Sequence of chain 1.D:
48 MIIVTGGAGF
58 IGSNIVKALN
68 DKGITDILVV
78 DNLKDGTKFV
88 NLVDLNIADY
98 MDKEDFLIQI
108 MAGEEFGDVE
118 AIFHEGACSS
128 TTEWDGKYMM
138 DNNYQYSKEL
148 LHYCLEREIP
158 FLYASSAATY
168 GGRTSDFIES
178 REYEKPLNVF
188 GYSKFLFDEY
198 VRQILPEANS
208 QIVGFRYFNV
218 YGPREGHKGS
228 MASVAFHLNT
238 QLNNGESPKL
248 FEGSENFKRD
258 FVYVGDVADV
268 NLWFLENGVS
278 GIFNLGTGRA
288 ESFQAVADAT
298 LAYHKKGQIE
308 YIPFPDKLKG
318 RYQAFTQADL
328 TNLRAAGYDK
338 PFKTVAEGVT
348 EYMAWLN

This small molecule binds to this protein.
Small molecule (SMILES): OC[C@H]1O[C@@H](O)[C@@H](O)[C@@H](O)[C@@H]1O

Binding-site contacts:
Ligand atom O6 contacts residue ADP1 of chain 1.DA at 3.3 Å (h-bond).
Ligand atom O3 contacts residue LYS225 of chain 1.D at 2.8 Å (salt-bridge).
Ligand atom O5 contacts residue ADP1 of chain 1.DA at 2.4 Å (h-bond).
Ligand atom O3 contacts residue MET228 of chain 1.D at 3.7 Å.
Ligand atom O5 contacts residue THR128 of chain 1.D at 4.3 Å.
Ligand atom C2 contacts residue LYS225 of chain 1.D at 4.0 Å.
Ligand atom C6 contacts residue NAP1 of chain 1.CA at 3.1 Å.
Ligand atom O3 contacts residue SER126 of chain 1.D at 2.9 Å (h-bond).
Ligand atom O6 contacts residue NAP1 of chain 1.CA at 3.5 Å.
Ligand atom C5 contacts residue THR128 of chain 1.D at 3.9 Å.
Ligand atom C2 contacts residue MET228 of chain 1.D at 3.6 Å (hydrophobic).
Ligand atom C1 contacts residue THR128 of chain 1.D at 4.1 Å.
Ligand atom C4 contacts residue SER126 of chain 1.D at 3.6 Å.
Ligand atom O4 contacts residue SER126 of chain 1.D at 3.0 Å (h-bond).
Ligand atom C4 contacts residue NAP1 of chain 1.CA at 3.7 Å.
Ligand atom C5 contacts residue PHE187 of chain 1.D at 4.3 Å (hydrophobic).
Ligand atom C3 contacts residue MET228 of chain 1.D at 4.1 Å (hydrophobic).
Ligand atom C3 contacts residue SER126 of chain 1.D at 3.1 Å.
Ligand atom O6 contacts residue SER163 of chain 1.D at 3.3 Å (h-bond).
Ligand atom O2 contacts residue NAP1 of chain 1.CA at 3.1 Å (h-bond).
Ligand atom C5 contacts residue NAP1 of chain 1.CA at 4.0 Å.
Ligand atom O4 contacts residue NAP1 of chain 1.CA at 3.3 Å (h-bond).
Ligand atom C2 contacts residue ADP1 of chain 1.DA at 2.4 Å.
Ligand atom C4 contacts residue ADP1 of chain 1.DA at 4.2 Å.
Ligand atom C3 contacts residue LYS225 of chain 1.D at 3.8 Å.
Ligand atom C6 contacts residue PHE187 of chain 1.D at 3.9 Å (hydrophobic).
Ligand atom O4 contacts residue PHE187 of chain 1.D at 3.6 Å.
Ligand atom C6 contacts residue SER163 of chain 1.D at 3.3 Å.
Ligand atom C5 contacts residue ADP1 of chain 1.DA at 3.6 Å.
Ligand atom C1 contacts residue ADP1 of chain 1.DA at 1.4 Å.
Ligand atom C6 contacts residue ADP1 of chain 1.DA at 4.2 Å.
Ligand atom O2 contacts residue ADP1 of chain 1.DA at 2.8 Å (h-bond).
Ligand atom C2 contacts residue NAP1 of chain 1.CA at 4.2 Å.
Ligand atom C3 contacts residue THR128 of chain 1.D at 4.4 Å.
Ligand atom O2 contacts residue LYS225 of chain 1.D at 3.3 Å (salt-bridge).
Ligand atom O2 contacts residue MET228 of chain 1.D at 3.4 Å (h-bond).
Ligand atom C4 contacts residue LYS225 of chain 1.D at 4.3 Å.
Ligand atom O5 contacts residue NAP1 of chain 1.CA at 3.8 Å.
Ligand atom O6 contacts residue PHE215 of chain 1.D at 4.2 Å.
Ligand atom C3 contacts residue ADP1 of chain 1.DA at 3.7 Å.